Sequence of chain 3.A:
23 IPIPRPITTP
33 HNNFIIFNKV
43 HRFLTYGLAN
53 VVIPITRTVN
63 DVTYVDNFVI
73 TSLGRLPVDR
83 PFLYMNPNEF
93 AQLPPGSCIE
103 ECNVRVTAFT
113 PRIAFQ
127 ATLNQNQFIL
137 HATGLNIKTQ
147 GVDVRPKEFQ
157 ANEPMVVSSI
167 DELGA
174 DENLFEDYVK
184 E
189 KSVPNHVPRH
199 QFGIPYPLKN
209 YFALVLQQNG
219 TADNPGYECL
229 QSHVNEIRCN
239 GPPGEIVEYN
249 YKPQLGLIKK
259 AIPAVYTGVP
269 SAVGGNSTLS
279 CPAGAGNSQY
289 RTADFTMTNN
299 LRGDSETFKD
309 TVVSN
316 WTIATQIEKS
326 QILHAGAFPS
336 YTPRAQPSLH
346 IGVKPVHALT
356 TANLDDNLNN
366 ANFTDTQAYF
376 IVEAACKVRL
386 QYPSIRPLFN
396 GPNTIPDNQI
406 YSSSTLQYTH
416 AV

Binding-site contacts:
Ligand atom O4' contacts residue PRO334 of chain 3.A at 4.0 Å.
Ligand atom C1' contacts residue PHE333 of chain 3.A at 3.1 Å (hydrophobic).
Ligand atom N1 contacts residue PHE333 of chain 3.A at 3.8 Å.
Ligand atom O4 contacts residue ALA259 of chain 3.A at 3.2 Å.
Ligand atom OP2 contacts residue PHE333 of chain 3.A at 3.3 Å.
Ligand atom C4 contacts residue PRO334 of chain 3.A at 3.6 Å (hydrophobic).
Ligand atom C2' contacts residue PHE333 of chain 3.A at 2.9 Å (hydrophobic).
Ligand atom C4' contacts residue LEU328 of chain 3.A at 4.1 Å (hydrophobic).
Ligand atom O2 contacts residue PRO334 of chain 3.A at 3.8 Å.
Ligand atom OP2 contacts residue GLU102 of chain 3.A at 3.5 Å (salt-bridge).
Ligand atom O5' contacts residue PHE333 of chain 3.A at 3.8 Å.
Ligand atom C2' contacts residue LEU328 of chain 3.A at 3.7 Å (hydrophobic).
Ligand atom OP1 contacts residue ARG391 of chain 3.A at 3.8 Å.
Ligand atom C4 contacts residue GLY98 of chain 3.A at 3.2 Å.
Ligand atom C5' contacts residue GLN252 of chain 3.A at 3.4 Å.
Ligand atom N3 contacts residue LEU328 of chain 3.A at 3.9 Å.
Ligand atom OP1 contacts residue GLN252 of chain 3.A at 3.7 Å.
Ligand atom C5' contacts residue PHE333 of chain 3.A at 3.2 Å (hydrophobic).
Ligand atom P contacts residue PHE333 of chain 3.A at 3.8 Å.
Ligand atom O4 contacts residue PRO334 of chain 3.A at 3.7 Å.
Ligand atom C6 contacts residue PHE333 of chain 3.A at 3.7 Å (hydrophobic).
Ligand atom O5' contacts residue LEU328 of chain 3.A at 3.6 Å.
Ligand atom C4' contacts residue GLN252 of chain 3.A at 3.5 Å.
Ligand atom O5' contacts residue GLN252 of chain 3.A at 3.1 Å (h-bond).
Ligand atom O4' contacts residue GLN252 of chain 3.A at 3.9 Å.
Ligand atom C3' contacts residue PHE333 of chain 3.A at 3.8 Å (hydrophobic).
Ligand atom O3' contacts residue PHE333 of chain 3.A at 3.5 Å.
Ligand atom C6 contacts residue GLY98 of chain 3.A at 4.1 Å.
Ligand atom C5 contacts residue GLY98 of chain 3.A at 2.9 Å.
Ligand atom C7 contacts residue TYR336 of chain 3.A at 3.6 Å (hydrophobic).
Ligand atom OP2 contacts residue GLN252 of chain 3.A at 4.1 Å.
Ligand atom N1 contacts residue LEU328 of chain 3.A at 3.8 Å.
Ligand atom C2 contacts residue LEU328 of chain 3.A at 3.0 Å (hydrophobic).
Ligand atom N3 contacts residue PRO334 of chain 3.A at 3.5 Å.
Ligand atom O4 contacts residue GLY98 of chain 3.A at 2.8 Å (h-bond).
Ligand atom C2 contacts residue PRO334 of chain 3.A at 3.7 Å (hydrophobic).
Ligand atom O2 contacts residue LEU328 of chain 3.A at 2.2 Å.
Ligand atom O4' contacts residue LEU328 of chain 3.A at 3.0 Å.
Ligand atom OP2 contacts residue ARG391 of chain 3.A at 3.9 Å.
Ligand atom C1' contacts residue LEU328 of chain 3.A at 3.9 Å (hydrophobic).

A protein and the small-molecule ligand that binds it are described below.
Small molecule (SMILES): Cc1cn([C@H]2C[C@H](O[P](=O)(O)OC[C@H]3O[C@@H](n4cc(C)c(=O)[nH]c4=O)C[C@@H]3O)[C@@H](CO[P](=O)(O)O[C@H]3C[C@H](n4ccc(=O)[nH]c4=O)O[C@@H]3COP(=O)=O)O2)c(=O)[nH]c1=O